The small molecule below binds the protein below.
Small molecule (SMILES): Cc1cn([C@H]2C[C@H](O[P](=O)(O)OC[C@H]3O[C@@H](n4cnc5c(=O)nc(N)[nH]c54)C[C@@H]3O[P](=O)(O)OC[C@H]3O[C@@H](n4ccc(N)nc4=O)C[C@@H]3O[P](=O)(O)OC[C@H]3O[C@@H](n4cnc5c(=O)nc(N)[nH]c54)C[C@@H]3O)[C@@H](CO[P](=O)(O)O[C@H]3C[C@H](n4cnc5c(=O)nc(N)[nH]c54)O[C@@H]3CO)O2)c(=O)[nH]c1=O

Binding-site contacts:
Ligand atom O3' contacts residue LYS103 of chain 1.P at 3.7 Å.
Ligand atom C4' contacts residue TRP98 of chain 1.P at 3.4 Å (hydrophobic).
Ligand atom P contacts residue THR102 of chain 1.P at 4.0 Å.
Ligand atom OP1 contacts residue ALA100 of chain 1.P at 3.4 Å (h-bond).
Ligand atom C4' contacts residue GLY101 of chain 1.P at 4.2 Å.
Ligand atom OP2 contacts residue GLY101 of chain 1.P at 4.0 Å.
Ligand atom P contacts residue LYS103 of chain 1.P at 3.7 Å.
Ligand atom P contacts residue THR104 of chain 1.P at 3.9 Å.
Ligand atom P contacts residue NA1 of chain 1.Y at 3.4 Å.
Ligand atom O3' contacts residue GLY101 of chain 1.P at 4.1 Å.
Ligand atom OP2 contacts residue NA1 of chain 1.Y at 3.6 Å.
Ligand atom OP1 contacts residue ILE97 of chain 1.P at 3.7 Å.
Ligand atom OP2 contacts residue GLY101 of chain 1.P at 3.6 Å.
Ligand atom C5' contacts residue GLY99 of chain 1.P at 3.6 Å.
Ligand atom OP1 contacts residue TRP98 of chain 1.P at 3.7 Å.
Ligand atom O5' contacts residue GLY101 of chain 1.P at 3.3 Å (h-bond).
Ligand atom O3' contacts residue THR104 of chain 1.P at 3.9 Å.
Ligand atom OP1 contacts residue GLY101 of chain 1.P at 2.7 Å (h-bond).
Ligand atom P contacts residue GLY99 of chain 1.P at 3.9 Å.
Ligand atom C3' contacts residue TRP98 of chain 1.P at 3.9 Å (hydrophobic).
Ligand atom C5' contacts residue GLY101 of chain 1.P at 3.5 Å.
Ligand atom O3' contacts residue ALA100 of chain 1.P at 3.9 Å.
Ligand atom OP1 contacts residue NA1 of chain 1.Y at 2.4 Å (h-bond).
Ligand atom O3' contacts residue GLY99 of chain 1.P at 3.5 Å.
Ligand atom O5' contacts residue LYS103 of chain 1.P at 3.9 Å.
Ligand atom C3' contacts residue GLY101 of chain 1.P at 3.9 Å.
Ligand atom C5' contacts residue TRP98 of chain 1.P at 3.7 Å (hydrophobic).
Ligand atom OP1 contacts residue GLY99 of chain 1.P at 2.8 Å (h-bond).
Ligand atom OP2 contacts residue LYS103 of chain 1.P at 3.0 Å (salt-bridge).
Ligand atom C3' contacts residue LYS103 of chain 1.P at 3.7 Å.
Ligand atom OP1 contacts residue THR104 of chain 1.P at 2.7 Å (h-bond).
Ligand atom OP1 contacts residue LYS103 of chain 1.P at 3.6 Å (salt-bridge).
Ligand atom O3' contacts residue TRP98 of chain 1.P at 3.6 Å (h-bond).
Ligand atom OP1 contacts residue LYS103 of chain 1.P at 3.6 Å.
Ligand atom OP1 contacts residue THR102 of chain 1.P at 3.8 Å.
Ligand atom C5' contacts residue GLY99 of chain 1.P at 4.0 Å.
Ligand atom P contacts residue GLY101 of chain 1.P at 3.4 Å.
Ligand atom OP1 contacts residue ALA100 of chain 1.P at 3.9 Å.
Ligand atom C4' contacts residue GLY99 of chain 1.P at 3.6 Å.
Ligand atom OP2 contacts residue THR102 of chain 1.P at 3.4 Å (h-bond).

Sequence of chain 1.P:
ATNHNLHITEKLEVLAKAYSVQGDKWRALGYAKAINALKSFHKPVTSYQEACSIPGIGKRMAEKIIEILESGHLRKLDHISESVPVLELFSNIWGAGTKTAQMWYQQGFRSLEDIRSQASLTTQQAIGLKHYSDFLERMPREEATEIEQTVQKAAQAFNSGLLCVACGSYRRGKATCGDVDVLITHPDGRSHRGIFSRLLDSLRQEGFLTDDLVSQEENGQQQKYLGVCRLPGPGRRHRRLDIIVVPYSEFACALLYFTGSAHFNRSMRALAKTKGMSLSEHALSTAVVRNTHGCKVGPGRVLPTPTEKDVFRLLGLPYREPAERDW